Sequence of chain 1.A:
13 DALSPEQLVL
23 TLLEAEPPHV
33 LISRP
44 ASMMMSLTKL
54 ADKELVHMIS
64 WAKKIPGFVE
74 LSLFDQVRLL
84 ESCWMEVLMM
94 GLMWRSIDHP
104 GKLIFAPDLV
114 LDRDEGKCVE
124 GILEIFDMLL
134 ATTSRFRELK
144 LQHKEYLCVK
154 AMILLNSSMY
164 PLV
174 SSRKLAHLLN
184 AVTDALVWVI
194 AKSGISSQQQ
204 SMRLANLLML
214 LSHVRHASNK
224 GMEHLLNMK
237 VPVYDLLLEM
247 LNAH

Binding-site contacts:
Ligand atom O9 contacts residue MET47 of chain 1.A at 3.2 Å.
Ligand atom C18 contacts residue LEU53 of chain 1.A at 4.0 Å (hydrophobic).
Ligand atom C8 contacts residue HIS227 of chain 1.A at 3.8 Å.
Ligand atom C7 contacts residue HIS227 of chain 1.A at 4.0 Å.
Ligand atom O13 contacts residue LEU50 of chain 1.A at 3.9 Å.
Ligand atom C19 contacts residue GLU57 of chain 1.A at 3.1 Å.
Ligand atom C1 contacts residue PHE108 of chain 1.A at 3.8 Å (hydrophobic).
Ligand atom C21 contacts residue PHE108 of chain 1.A at 4.1 Å (hydrophobic).
Ligand atom C11 contacts residue LEU50 of chain 1.A at 4.0 Å (hydrophobic).
Ligand atom C7 contacts residue GLY224 of chain 1.A at 3.8 Å.
Ligand atom C4 contacts residue MET88 of chain 1.A at 3.9 Å (hydrophobic).
Ligand atom C24 contacts residue ILE128 of chain 1.A at 4.1 Å (hydrophobic).
Ligand atom C22 contacts residue LEU91 of chain 1.A at 4.1 Å (hydrophobic).
Ligand atom C8 contacts residue LEU228 of chain 1.A at 3.8 Å (hydrophobic).
Ligand atom C24 contacts residue PHE129 of chain 1.A at 3.8 Å (hydrophobic).
Ligand atom O9 contacts residue LEU228 of chain 1.A at 3.0 Å.
Ligand atom C18 contacts residue LEU91 of chain 1.A at 4.1 Å (hydrophobic).
Ligand atom C18 contacts residue GLU57 of chain 1.A at 3.1 Å.
Ligand atom C6 contacts residue MET88 of chain 1.A at 4.1 Å (hydrophobic).
Ligand atom C8 contacts residue MET47 of chain 1.A at 3.3 Å (hydrophobic).
Ligand atom C19 contacts residue PHE108 of chain 1.A at 4.0 Å (hydrophobic).
Ligand atom O20 contacts residue ARG98 of chain 1.A at 3.3 Å (salt-bridge).
Ligand atom C10 contacts residue MET47 of chain 1.A at 3.5 Å (hydrophobic).
Ligand atom C21 contacts residue LEU91 of chain 1.A at 3.5 Å (hydrophobic).
Ligand atom O20 contacts residue LEU91 of chain 1.A at 3.9 Å.
Ligand atom C10 contacts residue THR51 of chain 1.A at 4.0 Å.
Ligand atom C2 contacts residue MET92 of chain 1.A at 3.8 Å (hydrophobic).
Ligand atom C4 contacts residue MET92 of chain 1.A at 4.1 Å (hydrophobic).
Ligand atom C10 contacts residue LEU228 of chain 1.A at 3.6 Å (hydrophobic).
Ligand atom C17 contacts residue LEU50 of chain 1.A at 3.9 Å (hydrophobic).
Ligand atom O20 contacts residue GLU57 of chain 1.A at 2.5 Å (salt-bridge).
Ligand atom C19 contacts residue LEU91 of chain 1.A at 3.9 Å (hydrophobic).
Ligand atom C23 contacts residue ILE125 of chain 1.A at 4.0 Å (hydrophobic).
Ligand atom C23 contacts residue ILE128 of chain 1.A at 3.8 Å (hydrophobic).
Ligand atom C11 contacts residue THR51 of chain 1.A at 4.1 Å.
Ligand atom C14 contacts residue MET88 of chain 1.A at 4.0 Å (hydrophobic).
Ligand atom O9 contacts residue HIS227 of chain 1.A at 2.9 Å (h-bond).
Ligand atom C22 contacts residue PHE108 of chain 1.A at 4.1 Å (hydrophobic).
Ligand atom O9 contacts residue MET231 of chain 1.A at 3.9 Å.
Ligand atom C7 contacts residue MET47 of chain 1.A at 4.0 Å (hydrophobic).

A small-molecule ligand and the protein it binds are described below.
Small molecule (SMILES): Oc1ccc([C@@H]2Oc3ccc(O)cc3[C@@H]3CCC[C@@H]32)cc1